A protein and the small-molecule ligand that binds it are described below.
Small molecule (SMILES): CC1(N2C(=O)c3cccc(O)c3C2=O)CCC(=O)NC1=O

Sequence of chain 1.A:
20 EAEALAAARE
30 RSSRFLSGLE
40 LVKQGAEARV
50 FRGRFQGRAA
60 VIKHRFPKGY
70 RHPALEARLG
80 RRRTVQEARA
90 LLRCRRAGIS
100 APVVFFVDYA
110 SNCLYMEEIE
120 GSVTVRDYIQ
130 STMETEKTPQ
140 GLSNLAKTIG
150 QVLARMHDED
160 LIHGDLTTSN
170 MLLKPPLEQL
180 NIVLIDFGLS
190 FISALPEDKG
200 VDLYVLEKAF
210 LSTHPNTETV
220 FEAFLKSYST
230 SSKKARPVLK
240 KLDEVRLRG

Binding-site contacts:
Ligand atom C4 contacts residue SER121 of chain 1.A at 3.8 Å.
Ligand atom O3 contacts residue LYS42 of chain 1.A at 3.1 Å (salt-bridge).
Ligand atom O2 contacts residue VAL60 of chain 1.A at 3.4 Å.
Ligand atom O1 contacts residue GLU119 of chain 1.A at 4.0 Å.
Ligand atom O1 contacts residue ARG51 of chain 1.A at 4.0 Å.
Ligand atom C3 contacts residue GLU117 of chain 1.A at 3.7 Å.
Ligand atom C contacts residue VAL60 of chain 1.A at 3.9 Å (hydrophobic).
Ligand atom O4 contacts residue LYS42 of chain 1.A at 3.3 Å (salt-bridge).
Ligand atom O3 contacts residue ASP185 of chain 1.A at 2.6 Å (salt-bridge).
Ligand atom C6 contacts residue LEU171 of chain 1.A at 4.0 Å (hydrophobic).
Ligand atom N1 contacts residue ILE118 of chain 1.A at 3.9 Å.
Ligand atom C9 contacts residue PRO101 of chain 1.A at 3.6 Å (hydrophobic).
Ligand atom C5 contacts residue SER121 of chain 1.A at 3.3 Å.
Ligand atom C11 contacts residue ASP185 of chain 1.A at 3.4 Å.
Ligand atom O1 contacts residue GLU117 of chain 1.A at 3.5 Å (salt-bridge).
Ligand atom O1 contacts residue SER121 of chain 1.A at 3.6 Å.
Ligand atom O1 contacts residue GLY120 of chain 1.A at 3.2 Å (h-bond).
Ligand atom O1 contacts residue ILE118 of chain 1.A at 3.4 Å (h-bond).
Ligand atom C7 contacts residue VAL60 of chain 1.A at 4.0 Å (hydrophobic).
Ligand atom O2 contacts residue GLU117 of chain 1.A at 3.6 Å.
Ligand atom C11 contacts residue ILE184 of chain 1.A at 3.7 Å (hydrophobic).
Ligand atom C4 contacts residue ILE118 of chain 1.A at 3.5 Å (hydrophobic).
Ligand atom C6 contacts residue SER121 of chain 1.A at 3.4 Å.
Ligand atom C10 contacts residue ASP185 of chain 1.A at 3.4 Å.
Ligand atom O contacts residue ILE118 of chain 1.A at 2.9 Å (h-bond).
Ligand atom N1 contacts residue ARG51 of chain 1.A at 3.8 Å.
Ligand atom C5 contacts residue ILE118 of chain 1.A at 4.0 Å (hydrophobic).
Ligand atom C9 contacts residue MET115 of chain 1.A at 4.0 Å (hydrophobic).
Ligand atom O contacts residue GLU117 of chain 1.A at 3.5 Å.
Ligand atom C8 contacts residue VAL60 of chain 1.A at 3.5 Å (hydrophobic).
Ligand atom N1 contacts residue GLU117 of chain 1.A at 2.9 Å (salt-bridge).
Ligand atom C8 contacts residue GLU116 of chain 1.A at 3.7 Å.
Ligand atom C9 contacts residue VAL60 of chain 1.A at 3.5 Å (hydrophobic).
Ligand atom C4 contacts residue GLU117 of chain 1.A at 3.7 Å.
Ligand atom O3 contacts residue ILE184 of chain 1.A at 3.6 Å.
Ligand atom O contacts residue VAL60 of chain 1.A at 3.9 Å.
Ligand atom C contacts residue ILE118 of chain 1.A at 4.0 Å (hydrophobic).
Ligand atom C12 contacts residue ILE184 of chain 1.A at 4.0 Å (hydrophobic).
Ligand atom C10 contacts residue ILE184 of chain 1.A at 4.0 Å (hydrophobic).
Ligand atom C8 contacts residue PRO101 of chain 1.A at 4.0 Å (hydrophobic).